The protein below binds the small molecule below.
Small molecule (SMILES): CC(C)(C)OC(=O)N[C@@H](Cc1ccncc1)C(=O)NCc1ccc2-c3ccccn3->[Ir+]34(c5ccccc5-c5ccc6ccccc6n->35)(c3ccccc3-c3ccc5ccccc5n->43)<-n2c1

Sequence of chain 1.A:
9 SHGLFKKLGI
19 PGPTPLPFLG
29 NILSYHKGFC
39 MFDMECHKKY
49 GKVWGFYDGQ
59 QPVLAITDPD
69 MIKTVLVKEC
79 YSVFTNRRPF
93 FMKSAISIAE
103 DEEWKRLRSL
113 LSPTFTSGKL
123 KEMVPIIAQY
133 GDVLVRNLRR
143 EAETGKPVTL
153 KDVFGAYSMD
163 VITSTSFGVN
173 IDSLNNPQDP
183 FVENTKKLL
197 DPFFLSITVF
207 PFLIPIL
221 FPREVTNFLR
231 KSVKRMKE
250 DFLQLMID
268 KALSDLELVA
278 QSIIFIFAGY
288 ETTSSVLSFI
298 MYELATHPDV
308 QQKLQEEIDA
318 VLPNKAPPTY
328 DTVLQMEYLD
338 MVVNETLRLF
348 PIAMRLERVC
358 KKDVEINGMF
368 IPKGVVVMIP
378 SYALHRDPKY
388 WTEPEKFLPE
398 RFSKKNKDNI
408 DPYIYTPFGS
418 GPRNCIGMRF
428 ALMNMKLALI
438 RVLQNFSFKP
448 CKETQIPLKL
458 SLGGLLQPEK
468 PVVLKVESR

Binding-site contacts:
Ligand atom N59 contacts residue CYS422 of chain 1.A at 4.0 Å.
Ligand atom C31 contacts residue PHE88 of chain 1.A at 3.6 Å (hydrophobic).
Ligand atom C30 contacts residue PHE200 of chain 1.A at 3.7 Å (hydrophobic).
Ligand atom C02 contacts residue ILE100 of chain 1.A at 2.9 Å (hydrophobic).
Ligand atom C08 contacts residue ILE100 of chain 1.A at 3.9 Å (hydrophobic).
Ligand atom C22 contacts residue PHE221 of chain 1.A at 3.9 Å (hydrophobic).
Ligand atom C45 contacts residue LEU191 of chain 1.A at 3.7 Å (hydrophobic).
Ligand atom C31 contacts residue PHE199 of chain 1.A at 3.2 Å (hydrophobic).
Ligand atom C61 contacts residue THR289 of chain 1.A at 3.5 Å.
Ligand atom C05 contacts residue ILE100 of chain 1.A at 3.4 Å (hydrophobic).
Ligand atom C57 contacts residue HEM1 of chain 1.B at 4.0 Å.
Ligand atom C53 contacts residue ALA285 of chain 1.A at 3.9 Å (hydrophobic).
Ligand atom C57 contacts residue ALA285 of chain 1.A at 3.3 Å (hydrophobic).
Ligand atom C25 contacts residue PHE221 of chain 1.A at 3.1 Å (hydrophobic).
Ligand atom C41 contacts residue GLU354 of chain 1.A at 3.9 Å.
Ligand atom O62 contacts residue SER99 of chain 1.A at 3.5 Å (h-bond).
Ligand atom C35 contacts residue PHE200 of chain 1.A at 3.4 Å (hydrophobic).
Ligand atom C64 contacts residue HEM1 of chain 1.B at 3.3 Å.
Ligand atom C16 contacts residue ILE281 of chain 1.A at 3.3 Å (hydrophobic).
Ligand atom C11 contacts residue ILE100 of chain 1.A at 3.6 Å (hydrophobic).
Ligand atom C58 contacts residue HEM1 of chain 1.B at 2.7 Å.
Ligand atom C25 contacts residue LEU191 of chain 1.A at 3.7 Å (hydrophobic).
Ligand atom C27 contacts residue PHE88 of chain 1.A at 3.9 Å (hydrophobic).
Ligand atom C43 contacts residue PHE199 of chain 1.A at 3.8 Å (hydrophobic).
Ligand atom C58 contacts residue ALA285 of chain 1.A at 3.6 Å (hydrophobic).
Ligand atom C28 contacts residue PHE199 of chain 1.A at 4.0 Å (hydrophobic).
Ligand atom N59 contacts residue HEM1 of chain 1.B at 1.9 Å.
Ligand atom C46 contacts residue LEU462 of chain 1.A at 4.0 Å (hydrophobic).
Ligand atom C24 contacts residue PHE284 of chain 1.A at 4.0 Å (hydrophobic).
Ligand atom C20 contacts residue ILE281 of chain 1.A at 3.9 Å (hydrophobic).
Ligand atom C63 contacts residue SER99 of chain 1.A at 3.4 Å.
Ligand atom C20 contacts residue SER99 of chain 1.A at 3.7 Å.
Ligand atom C06 contacts residue ILE100 of chain 1.A at 3.4 Å (hydrophobic).
Ligand atom C30 contacts residue PHE199 of chain 1.A at 3.8 Å (hydrophobic).
Ligand atom C25 contacts residue PHE284 of chain 1.A at 3.9 Å (hydrophobic).
Ligand atom C27 contacts residue PHE199 of chain 1.A at 3.1 Å (hydrophobic).
Ligand atom C21 contacts residue PHE221 of chain 1.A at 3.5 Å (hydrophobic).
Ligand atom C60 contacts residue HEM1 of chain 1.B at 2.9 Å.
Ligand atom C50 contacts residue ALA285 of chain 1.A at 4.0 Å (hydrophobic).
Ligand atom C24 contacts residue PHE221 of chain 1.A at 2.9 Å (hydrophobic).